Sequence of chain 2.A:
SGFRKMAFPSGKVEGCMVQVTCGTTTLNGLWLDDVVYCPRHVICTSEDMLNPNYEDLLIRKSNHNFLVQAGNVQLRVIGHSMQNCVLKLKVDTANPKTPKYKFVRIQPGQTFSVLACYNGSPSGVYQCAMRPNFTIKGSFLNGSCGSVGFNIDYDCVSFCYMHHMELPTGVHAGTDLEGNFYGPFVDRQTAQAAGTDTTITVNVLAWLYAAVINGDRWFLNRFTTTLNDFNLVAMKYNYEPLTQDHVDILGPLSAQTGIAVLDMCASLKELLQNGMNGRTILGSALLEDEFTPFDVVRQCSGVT

Binding-site contacts:
Ligand atom C3 contacts residue LEU141 of chain 2.A at 3.8 Å (hydrophobic).
Ligand atom C9 contacts residue MET165 of chain 2.A at 3.8 Å (hydrophobic).
Ligand atom C7 contacts residue HIS164 of chain 2.A at 3.9 Å.
Ligand atom O contacts residue GLU166 of chain 2.A at 3.1 Å (salt-bridge).
Ligand atom C7 contacts residue HIS41 of chain 2.A at 4.0 Å.
Ligand atom C14 contacts residue GLN189 of chain 2.A at 3.8 Å.
Ligand atom CL contacts residue ASP187 of chain 2.A at 3.9 Å.
Ligand atom C4 contacts residue CYS145 of chain 2.A at 4.0 Å (hydrophobic).
Ligand atom C3 contacts residue HIS163 of chain 2.A at 4.0 Å.
Ligand atom C7 contacts residue CYS145 of chain 2.A at 4.1 Å (hydrophobic).
Ligand atom C3 contacts residue GLU166 of chain 2.A at 3.5 Å.
Ligand atom N contacts residue PHE140 of chain 2.A at 3.7 Å.
Ligand atom O contacts residue MET165 of chain 2.A at 3.3 Å.
Ligand atom C2 contacts residue LEU141 of chain 2.A at 3.6 Å (hydrophobic).
Ligand atom C10 contacts residue MET49 of chain 2.A at 3.5 Å (hydrophobic).
Ligand atom C4 contacts residue GLU166 of chain 2.A at 3.6 Å.
Ligand atom C6 contacts residue MET165 of chain 2.A at 3.9 Å (hydrophobic).
Ligand atom N2 contacts residue MET49 of chain 2.A at 4.0 Å.
Ligand atom CL contacts residue GLN189 of chain 2.A at 3.6 Å.
Ligand atom C1 contacts residue LEU141 of chain 2.A at 4.0 Å (hydrophobic).
Ligand atom CL contacts residue ARG188 of chain 2.A at 3.4 Å.
Ligand atom C4 contacts residue MET165 of chain 2.A at 3.9 Å (hydrophobic).
Ligand atom C6 contacts residue HIS164 of chain 2.A at 3.9 Å.
Ligand atom N contacts residue HIS163 of chain 2.A at 2.9 Å (h-bond).
Ligand atom C11 contacts residue MET49 of chain 2.A at 3.7 Å (hydrophobic).
Ligand atom C11 contacts residue GLN189 of chain 2.A at 4.0 Å.
Ligand atom N contacts residue SER144 of chain 2.A at 3.9 Å.
Ligand atom C1 contacts residue ASN142 of chain 2.A at 4.1 Å.
Ligand atom C2 contacts residue PHE140 of chain 2.A at 3.9 Å (hydrophobic).
Ligand atom CL contacts residue MET49 of chain 2.A at 3.2 Å.
Ligand atom C12 contacts residue GLN189 of chain 2.A at 4.0 Å.
Ligand atom N contacts residue GLU166 of chain 2.A at 3.6 Å.
Ligand atom C13 contacts residue GLN189 of chain 2.A at 3.7 Å.
Ligand atom N1 contacts residue CYS145 of chain 2.A at 3.6 Å (h-bond).
Ligand atom C contacts residue ASN142 of chain 2.A at 3.9 Å.
Ligand atom N2 contacts residue GLN189 of chain 2.A at 3.1 Å (h-bond).
Ligand atom C3 contacts residue PHE140 of chain 2.A at 3.3 Å (hydrophobic).
Ligand atom C4 contacts residue HIS163 of chain 2.A at 3.3 Å.
Ligand atom C12 contacts residue MET49 of chain 2.A at 4.0 Å (hydrophobic).
Ligand atom C2 contacts residue ASN142 of chain 2.A at 3.9 Å.

The small molecule below binds the protein below.
Small molecule (SMILES): Cc1ccncc1NC(=O)Cc1cc(Cl)cc(N[C@H]2C[C@H]2C(F)(F)F)c1